Binding-site contacts:
Ligand atom C4 contacts residue NAG1 of chain 1.N at 2.9 Å.
Ligand atom O5 contacts residue ASN91 of chain 1.E at 2.4 Å (h-bond).
Ligand atom C7 contacts residue CYS94 of chain 1.E at 3.8 Å (hydrophobic).
Ligand atom C8 contacts residue GLU70 of chain 1.E at 3.5 Å.
Ligand atom C8 contacts residue PRO69 of chain 1.E at 3.5 Å (hydrophobic).
Ligand atom C8 contacts residue PRO141 of chain 1.E at 3.9 Å (hydrophobic).
Ligand atom C5 contacts residue ASN91 of chain 1.E at 3.0 Å.
Ligand atom O5 contacts residue ARG225 of chain 1.E at 4.0 Å.
Ligand atom C5 contacts residue NAG1 of chain 1.N at 4.2 Å.
Ligand atom O7 contacts residue CYS94 of chain 1.E at 3.4 Å.
Ligand atom C2 contacts residue ARG225 of chain 1.E at 2.7 Å.
Ligand atom O1 contacts residue GLU70 of chain 1.E at 3.3 Å.
Ligand atom C6 contacts residue ASN91 of chain 1.E at 3.5 Å.
Ligand atom O7 contacts residue ASN68 of chain 1.E at 2.9 Å (h-bond).
Ligand atom C2 contacts residue ASN91 of chain 1.E at 4.1 Å.
Ligand atom C3 contacts residue NAG1 of chain 1.N at 3.4 Å.
Ligand atom O1 contacts residue ASN91 of chain 1.E at 2.3 Å (h-bond).
Ligand atom C7 contacts residue ARG225 of chain 1.E at 4.0 Å.
Ligand atom C1 contacts residue ASN91 of chain 1.E at 2.7 Å.
Ligand atom N2 contacts residue ARG225 of chain 1.E at 3.4 Å (salt-bridge).
Ligand atom C7 contacts residue GLU70 of chain 1.E at 3.8 Å.
Ligand atom C2 contacts residue NAG1 of chain 1.N at 4.0 Å.
Ligand atom O4 contacts residue NAG1 of chain 1.N at 2.8 Å.
Ligand atom C4 contacts residue ASN91 of chain 1.E at 4.4 Å.
Ligand atom O3 contacts residue NAG1 of chain 1.N at 2.7 Å (h-bond).
Ligand atom C8 contacts residue CYS94 of chain 1.E at 4.0 Å (hydrophobic).
Ligand atom N2 contacts residue GLU70 of chain 1.E at 3.8 Å.
Ligand atom C1 contacts residue ARG225 of chain 1.E at 3.7 Å.
Ligand atom C3 contacts residue ARG225 of chain 1.E at 3.4 Å.
Ligand atom C4 contacts residue ARG225 of chain 1.E at 3.7 Å.
Ligand atom O1 contacts residue ASN68 of chain 1.E at 4.5 Å.
Ligand atom O6 contacts residue NAG1 of chain 1.N at 3.5 Å.
Ligand atom C1 contacts residue GLU70 of chain 1.E at 4.5 Å.
Ligand atom C7 contacts residue ASN68 of chain 1.E at 3.4 Å.
Ligand atom O3 contacts residue ARG225 of chain 1.E at 3.2 Å (salt-bridge).
Ligand atom O7 contacts residue ASN91 of chain 1.E at 4.3 Å.
Ligand atom C8 contacts residue ASN68 of chain 1.E at 2.8 Å.
Ligand atom O7 contacts residue ARG225 of chain 1.E at 4.0 Å.

Sequence of chain 1.E:
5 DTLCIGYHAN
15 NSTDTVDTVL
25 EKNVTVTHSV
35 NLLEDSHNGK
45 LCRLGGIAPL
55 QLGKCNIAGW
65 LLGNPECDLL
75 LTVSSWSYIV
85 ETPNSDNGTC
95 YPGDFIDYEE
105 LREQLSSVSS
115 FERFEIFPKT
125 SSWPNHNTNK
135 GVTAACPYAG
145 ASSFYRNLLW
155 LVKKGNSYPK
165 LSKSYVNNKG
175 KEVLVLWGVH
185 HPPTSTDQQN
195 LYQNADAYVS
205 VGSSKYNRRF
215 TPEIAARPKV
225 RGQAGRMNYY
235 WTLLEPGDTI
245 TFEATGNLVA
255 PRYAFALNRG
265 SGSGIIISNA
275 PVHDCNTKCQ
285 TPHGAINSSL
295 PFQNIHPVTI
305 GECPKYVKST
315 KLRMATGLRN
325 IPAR

The small molecule below binds the protein below.
Small molecule (SMILES): CC(=O)N[C@@H]1[C@@H](O)[C@H](O)[C@@H](CO)O[C@@H]1O